This small molecule binds to this protein.
Small molecule (SMILES): CC(=O)N[C@@H]1[C@@H](O)[C@H](O)[C@@H](CO)O[C@H]1O

Sequence of chain 1.D:
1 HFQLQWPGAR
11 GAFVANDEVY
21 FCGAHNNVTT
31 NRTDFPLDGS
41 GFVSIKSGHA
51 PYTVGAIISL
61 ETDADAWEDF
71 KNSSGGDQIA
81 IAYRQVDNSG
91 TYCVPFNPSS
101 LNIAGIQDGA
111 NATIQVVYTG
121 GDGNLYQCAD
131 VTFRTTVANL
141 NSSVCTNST

Binding-site contacts:
Ligand atom C4 contacts residue ASN111 of chain 1.D at 4.2 Å.
Ligand atom C6 contacts residue ARG32 of chain 1.D at 4.4 Å.
Ligand atom O7 contacts residue THR62 of chain 1.D at 3.0 Å (h-bond).
Ligand atom C3 contacts residue ASN111 of chain 1.D at 3.8 Å.
Ligand atom C5 contacts residue ARG32 of chain 1.D at 4.3 Å.
Ligand atom C6 contacts residue THR30 of chain 1.D at 4.1 Å.
Ligand atom C7 contacts residue GLY109 of chain 1.D at 4.5 Å.
Ligand atom C8 contacts residue GLY109 of chain 1.D at 3.6 Å.
Ligand atom C8 contacts residue ASN111 of chain 1.D at 4.4 Å.
Ligand atom C2 contacts residue THR62 of chain 1.D at 4.0 Å.
Ligand atom C5 contacts residue ASN111 of chain 1.D at 3.6 Å.
Ligand atom O6 contacts residue THR30 of chain 1.D at 3.2 Å (h-bond).
Ligand atom O5 contacts residue ASN111 of chain 1.D at 2.3 Å (h-bond).
Ligand atom O5 contacts residue THR62 of chain 1.D at 3.8 Å.
Ligand atom C1 contacts residue THR62 of chain 1.D at 4.0 Å.
Ligand atom C2 contacts residue ASN111 of chain 1.D at 2.5 Å.
Ligand atom N2 contacts residue THR62 of chain 1.D at 4.3 Å.
Ligand atom O5 contacts residue ARG32 of chain 1.D at 3.4 Å (salt-bridge).
Ligand atom O6 contacts residue ARG32 of chain 1.D at 3.4 Å (salt-bridge).
Ligand atom C1 contacts residue ARG32 of chain 1.D at 4.0 Å.
Ligand atom O7 contacts residue ASN111 of chain 1.D at 3.5 Å (h-bond).
Ligand atom O6 contacts residue THR29 of chain 1.D at 4.0 Å.
Ligand atom C7 contacts residue THR62 of chain 1.D at 3.8 Å.
Ligand atom N2 contacts residue ASN111 of chain 1.D at 2.9 Å (h-bond).
Ligand atom C7 contacts residue ASN111 of chain 1.D at 3.4 Å.
Ligand atom N2 contacts residue GLY109 of chain 1.D at 4.5 Å.
Ligand atom C1 contacts residue ASN111 of chain 1.D at 1.4 Å.